Sequence of chain 1.A:
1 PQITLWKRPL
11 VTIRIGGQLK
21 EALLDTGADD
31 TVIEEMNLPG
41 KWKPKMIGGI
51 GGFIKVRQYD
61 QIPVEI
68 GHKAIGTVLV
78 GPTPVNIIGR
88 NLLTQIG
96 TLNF

The protein below binds the small molecule below.
Small molecule (SMILES): CC[C@H](C)[C@@H]1NC(=O)[C@@H](NC[C@@H](O)[C@H](Cc2ccccc2)NC(=O)OC(C)(C)C)Cc2ccc(cc2)OCCCNC1=O

Binding-site contacts:
Ligand atom CB1 contacts residue ASP25 of chain 1.A at 3.0 Å.
Ligand atom C6 contacts residue GLY48 of chain 1.B at 3.7 Å.
Ligand atom C5 contacts residue GLY27 of chain 1.B at 3.6 Å.
Ligand atom N3 contacts residue GLY48 of chain 1.B at 2.9 Å (h-bond).
Ligand atom OXT contacts residue ASP25 of chain 1.B at 2.5 Å (salt-bridge).
Ligand atom CD11 contacts residue ILE50 of chain 1.B at 3.3 Å (hydrophobic).
Ligand atom N2 contacts residue GLY27 of chain 1.B at 3.1 Å (h-bond).
Ligand atom C4 contacts residue ASP25 of chain 1.B at 3.2 Å.
Ligand atom CE21 contacts residue VAL82 of chain 1.A at 3.5 Å (hydrophobic).
Ligand atom CE1 contacts residue ARG8 of chain 1.B at 3.7 Å.
Ligand atom CE2 contacts residue GLY49 of chain 1.A at 3.7 Å.
Ligand atom OXT contacts residue ILE84 of chain 1.B at 3.7 Å.
Ligand atom CD12 contacts residue ILE50 of chain 1.A at 3.2 Å (hydrophobic).
Ligand atom CM contacts residue ASP25 of chain 1.A at 3.5 Å.
Ligand atom CD2 contacts residue ILE50 of chain 1.A at 3.8 Å (hydrophobic).
Ligand atom CD21 contacts residue LEU23 of chain 1.A at 3.7 Å (hydrophobic).
Ligand atom N1 contacts residue ASP25 of chain 1.A at 2.8 Å (salt-bridge).
Ligand atom C8 contacts residue ARG8 of chain 1.A at 3.5 Å.
Ligand atom CD21 contacts residue GLY27 of chain 1.B at 3.5 Å.
Ligand atom O1 contacts residue GLY49 of chain 1.A at 3.6 Å.
Ligand atom CB contacts residue GLY27 of chain 1.A at 3.7 Å.
Ligand atom CE2 contacts residue PRO81 of chain 1.B at 3.5 Å (hydrophobic).
Ligand atom O3 contacts residue ALA28 of chain 1.B at 3.7 Å.
Ligand atom CE11 contacts residue PRO81 of chain 1.A at 3.8 Å (hydrophobic).
Ligand atom CD21 contacts residue VAL82 of chain 1.A at 3.7 Å (hydrophobic).
Ligand atom N2 contacts residue ALA28 of chain 1.B at 3.8 Å.
Ligand atom O3 contacts residue ASP29 of chain 1.B at 2.9 Å (salt-bridge).
Ligand atom CA1 contacts residue ASP25 of chain 1.A at 3.2 Å.
Ligand atom C4 contacts residue GLY27 of chain 1.A at 3.8 Å.
Ligand atom OH contacts residue PRO81 of chain 1.A at 3.3 Å.
Ligand atom CA3 contacts residue ASP29 of chain 1.B at 3.6 Å.
Ligand atom CA contacts residue GLY27 of chain 1.A at 3.7 Å.
Ligand atom CE11 contacts residue ILE50 of chain 1.B at 3.8 Å (hydrophobic).
Ligand atom N1 contacts residue ASP25 of chain 1.B at 3.1 Å (salt-bridge).
Ligand atom N contacts residue GLY27 of chain 1.A at 3.2 Å (h-bond).
Ligand atom CA2 contacts residue GLY48 of chain 1.B at 3.5 Å.
Ligand atom O3 contacts residue GLY27 of chain 1.B at 3.5 Å (h-bond).
Ligand atom CA1 contacts residue GLY27 of chain 1.B at 3.1 Å.
Ligand atom CA3 contacts residue ARG8 of chain 1.A at 3.7 Å.
Ligand atom C1 contacts residue GLY48 of chain 1.A at 3.2 Å.

Sequence of chain 1.B:
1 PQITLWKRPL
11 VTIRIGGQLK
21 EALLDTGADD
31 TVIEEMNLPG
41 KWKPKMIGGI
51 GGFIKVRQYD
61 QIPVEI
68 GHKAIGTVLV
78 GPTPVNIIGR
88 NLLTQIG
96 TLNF